Sequence of chain 1.A:
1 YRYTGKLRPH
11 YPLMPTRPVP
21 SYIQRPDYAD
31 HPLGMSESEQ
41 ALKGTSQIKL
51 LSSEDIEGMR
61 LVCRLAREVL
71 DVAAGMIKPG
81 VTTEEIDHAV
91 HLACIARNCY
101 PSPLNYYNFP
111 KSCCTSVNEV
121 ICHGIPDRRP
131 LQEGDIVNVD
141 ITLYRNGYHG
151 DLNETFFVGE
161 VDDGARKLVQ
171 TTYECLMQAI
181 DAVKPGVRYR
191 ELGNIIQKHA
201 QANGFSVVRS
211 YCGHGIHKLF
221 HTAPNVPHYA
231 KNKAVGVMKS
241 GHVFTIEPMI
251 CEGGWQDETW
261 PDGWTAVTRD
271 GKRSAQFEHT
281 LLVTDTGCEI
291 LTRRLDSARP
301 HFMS

A protein and the small-molecule ligand that binds it are described below.
Small molecule (SMILES): CCCC(CCC)[C@H](N)P(=O)(O)O

Binding-site contacts:
Ligand atom O1 contacts residue GLU278 of chain 1.A at 2.9 Å (salt-bridge).
Ligand atom O contacts residue HIS123 of chain 1.A at 2.8 Å (h-bond).
Ligand atom C4 contacts residue PHE220 of chain 1.A at 3.8 Å (hydrophobic).
Ligand atom C4 contacts residue CYS114 of chain 1.A at 3.8 Å (hydrophobic).
Ligand atom C3 contacts residue HIS123 of chain 1.A at 3.6 Å.
Ligand atom O2 contacts residue GLU247 of chain 1.A at 3.7 Å.
Ligand atom O1 contacts residue ASP151 of chain 1.A at 3.4 Å (salt-bridge).
Ligand atom N contacts residue ASP140 of chain 1.A at 3.0 Å (salt-bridge).
Ligand atom O1 contacts residue ASP140 of chain 1.A at 3.0 Å (salt-bridge).
Ligand atom O1 contacts residue GLU247 of chain 1.A at 2.4 Å (salt-bridge).
Ligand atom N contacts residue ASP151 of chain 1.A at 2.9 Å (salt-bridge).
Ligand atom C6 contacts residue PRO103 of chain 1.A at 3.8 Å (hydrophobic).
Ligand atom C7 contacts residue CO1 of chain 1.C at 3.0 Å.
Ligand atom O2 contacts residue ASP151 of chain 1.A at 3.3 Å (salt-bridge).
Ligand atom C contacts residue HIS221 of chain 1.A at 3.8 Å.
Ligand atom C7 contacts residue ASP140 of chain 1.A at 3.3 Å.
Ligand atom N contacts residue CO1 of chain 1.B at 3.9 Å.
Ligand atom N contacts residue PHE220 of chain 1.A at 3.9 Å.
Ligand atom C1 contacts residue TRP264 of chain 1.A at 3.9 Å (hydrophobic).
Ligand atom O1 contacts residue CO1 of chain 1.B at 2.2 Å.
Ligand atom O contacts residue GLU247 of chain 1.A at 3.3 Å (salt-bridge).
Ligand atom C6 contacts residue CYS114 of chain 1.A at 3.8 Å (hydrophobic).
Ligand atom N contacts residue CO1 of chain 1.C at 2.2 Å.
Ligand atom O2 contacts residue CO1 of chain 1.B at 2.3 Å.
Ligand atom P contacts residue HIS221 of chain 1.A at 3.9 Å.
Ligand atom C contacts residue TYR106 of chain 1.A at 3.9 Å (hydrophobic).
Ligand atom C2 contacts residue HIS123 of chain 1.A at 3.8 Å.
Ligand atom P contacts residue CO1 of chain 1.C at 3.2 Å.
Ligand atom N contacts residue THR142 of chain 1.A at 3.3 Å (h-bond).
Ligand atom C6 contacts residue PHE109 of chain 1.A at 3.4 Å (hydrophobic).
Ligand atom O1 contacts residue CO1 of chain 1.C at 2.1 Å.
Ligand atom O2 contacts residue HIS221 of chain 1.A at 2.7 Å (h-bond).
Ligand atom O2 contacts residue HIS214 of chain 1.A at 3.0 Å (h-bond).
Ligand atom P contacts residue ASP140 of chain 1.A at 3.8 Å.
Ligand atom O2 contacts residue CO1 of chain 1.C at 3.8 Å.
Ligand atom P contacts residue GLU247 of chain 1.A at 3.4 Å.
Ligand atom P contacts residue CO1 of chain 1.B at 3.0 Å.
Ligand atom C1 contacts residue HIS221 of chain 1.A at 3.7 Å.
Ligand atom C2 contacts residue HIS221 of chain 1.A at 3.2 Å.
Ligand atom C1 contacts residue TYR106 of chain 1.A at 3.9 Å (hydrophobic).